Sequence of chain 1.C:
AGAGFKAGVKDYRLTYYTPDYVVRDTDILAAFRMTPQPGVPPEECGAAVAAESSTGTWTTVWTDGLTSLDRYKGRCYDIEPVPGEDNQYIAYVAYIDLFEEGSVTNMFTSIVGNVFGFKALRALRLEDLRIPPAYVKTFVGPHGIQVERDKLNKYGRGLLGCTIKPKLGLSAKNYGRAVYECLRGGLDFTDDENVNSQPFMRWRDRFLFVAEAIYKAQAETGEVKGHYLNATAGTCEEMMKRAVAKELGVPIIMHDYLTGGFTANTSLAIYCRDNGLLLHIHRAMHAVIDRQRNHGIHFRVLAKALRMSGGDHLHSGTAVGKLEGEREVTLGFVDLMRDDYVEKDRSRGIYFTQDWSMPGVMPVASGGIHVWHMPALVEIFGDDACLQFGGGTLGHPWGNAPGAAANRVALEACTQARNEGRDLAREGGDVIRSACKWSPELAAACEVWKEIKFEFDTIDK

Binding-site contacts:
Ligand atom O7 contacts residue ASP203 of chain 1.D at 3.0 Å (salt-bridge).
Ligand atom O7 contacts residue MG1 of chain 1.JA at 2.1 Å.
Ligand atom O7 contacts residue LYS175 of chain 1.D at 3.4 Å (salt-bridge).
Ligand atom O4 contacts residue GLY380 of chain 1.D at 3.2 Å.
Ligand atom C contacts residue MG1 of chain 1.JA at 2.9 Å.
Ligand atom O3P contacts residue GLY403 of chain 1.D at 2.8 Å (h-bond).
Ligand atom O2 contacts residue THR173 of chain 1.D at 3.2 Å (h-bond).
Ligand atom C contacts residue LYS175 of chain 1.D at 3.4 Å.
Ligand atom O2P contacts residue LYS334 of chain 1.D at 3.0 Å (salt-bridge).
Ligand atom C contacts residue ASN123 of chain 1.C at 3.4 Å.
Ligand atom O2P contacts residue GLY380 of chain 1.D at 3.4 Å.
Ligand atom C3 contacts residue KCX201 of chain 1.D at 3.3 Å.
Ligand atom C3 contacts residue MG1 of chain 1.JA at 3.0 Å.
Ligand atom P1 contacts residue THR65 of chain 1.C at 3.5 Å.
Ligand atom O1P contacts residue GLY404 of chain 1.D at 2.7 Å (h-bond).
Ligand atom O6P contacts residue ARG295 of chain 1.D at 2.8 Å (salt-bridge).
Ligand atom O2P contacts residue GLY381 of chain 1.D at 2.8 Å (h-bond).
Ligand atom O5 contacts residue LEU335 of chain 1.D at 3.5 Å.
Ligand atom O5P contacts residue HIS327 of chain 1.D at 2.9 Å (h-bond).
Ligand atom O4 contacts residue SER379 of chain 1.D at 3.1 Å (h-bond).
Ligand atom O7 contacts residue ASN123 of chain 1.C at 2.9 Å (h-bond).
Ligand atom O2 contacts residue ASP203 of chain 1.D at 3.3 Å (salt-bridge).
Ligand atom O1P contacts residue THR65 of chain 1.C at 2.6 Å (h-bond).
Ligand atom C2 contacts residue MG1 of chain 1.JA at 2.9 Å.
Ligand atom O1 contacts residue LYS175 of chain 1.D at 3.2 Å (salt-bridge).
Ligand atom O2P contacts residue TRP66 of chain 1.C at 3.2 Å.
Ligand atom O3 contacts residue HIS294 of chain 1.D at 2.9 Å (h-bond).
Ligand atom O7 contacts residue LYS177 of chain 1.D at 2.7 Å (salt-bridge).
Ligand atom O2 contacts residue LYS175 of chain 1.D at 3.0 Å (salt-bridge).
Ligand atom O2 contacts residue MG1 of chain 1.JA at 2.2 Å.
Ligand atom O7 contacts residue GLU204 of chain 1.D at 3.2 Å (salt-bridge).
Ligand atom O6 contacts residue LYS334 of chain 1.D at 2.9 Å (salt-bridge).
Ligand atom O3 contacts residue GLU204 of chain 1.D at 2.9 Å (salt-bridge).
Ligand atom O3 contacts residue KCX201 of chain 1.D at 2.7 Å (h-bond).
Ligand atom O6 contacts residue GLU60 of chain 1.C at 3.4 Å (salt-bridge).
Ligand atom O5P contacts residue SER379 of chain 1.D at 3.4 Å (h-bond).
Ligand atom O3 contacts residue MG1 of chain 1.JA at 2.1 Å.
Ligand atom O4P contacts residue ARG295 of chain 1.D at 2.9 Å (salt-bridge).
Ligand atom O1P contacts residue LYS175 of chain 1.D at 3.4 Å.
Ligand atom O2 contacts residue KCX201 of chain 1.D at 3.1 Å (h-bond).

Sequence of chain 1.D:
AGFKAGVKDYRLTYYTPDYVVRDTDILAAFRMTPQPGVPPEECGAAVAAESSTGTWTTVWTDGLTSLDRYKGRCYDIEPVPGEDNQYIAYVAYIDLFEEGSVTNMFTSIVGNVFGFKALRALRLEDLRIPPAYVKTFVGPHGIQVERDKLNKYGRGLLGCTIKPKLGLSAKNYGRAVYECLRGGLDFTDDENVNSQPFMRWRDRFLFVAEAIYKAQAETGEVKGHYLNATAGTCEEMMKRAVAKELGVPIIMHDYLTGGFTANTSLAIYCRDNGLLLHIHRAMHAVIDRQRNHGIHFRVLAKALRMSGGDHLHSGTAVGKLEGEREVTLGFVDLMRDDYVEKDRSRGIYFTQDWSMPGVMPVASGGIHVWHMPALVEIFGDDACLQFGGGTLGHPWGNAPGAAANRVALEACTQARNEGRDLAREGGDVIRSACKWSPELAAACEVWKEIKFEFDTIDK

The small molecule below binds the protein below.
Small molecule (SMILES): O=C(O)[C@@](O)(COP(=O)(O)O)[C@H](O)[C@H](O)COP(=O)(O)O